Binding-site contacts:
Ligand atom N2 contacts residue ASN76 of chain 1.E at 2.9 Å (h-bond).
Ligand atom C2 contacts residue ASN76 of chain 1.E at 2.4 Å.
Ligand atom C8 contacts residue ASN76 of chain 1.E at 4.4 Å.
Ligand atom O7 contacts residue ARG28 of chain 1.A at 4.1 Å.
Ligand atom C1 contacts residue ASN76 of chain 1.E at 1.4 Å.
Ligand atom C5 contacts residue ASN76 of chain 1.E at 3.7 Å.
Ligand atom C3 contacts residue ASN76 of chain 1.E at 3.8 Å.
Ligand atom C8 contacts residue ASP75 of chain 1.E at 3.3 Å.
Ligand atom O7 contacts residue ASP75 of chain 1.E at 4.1 Å.
Ligand atom C4 contacts residue ASN76 of chain 1.E at 4.2 Å.
Ligand atom C7 contacts residue ASP75 of chain 1.E at 4.0 Å.
Ligand atom O5 contacts residue ASN76 of chain 1.E at 2.4 Å (h-bond).
Ligand atom O7 contacts residue ASN76 of chain 1.E at 3.2 Å (h-bond).
Ligand atom C7 contacts residue ASN76 of chain 1.E at 3.3 Å.

Sequence of chain 1.A:
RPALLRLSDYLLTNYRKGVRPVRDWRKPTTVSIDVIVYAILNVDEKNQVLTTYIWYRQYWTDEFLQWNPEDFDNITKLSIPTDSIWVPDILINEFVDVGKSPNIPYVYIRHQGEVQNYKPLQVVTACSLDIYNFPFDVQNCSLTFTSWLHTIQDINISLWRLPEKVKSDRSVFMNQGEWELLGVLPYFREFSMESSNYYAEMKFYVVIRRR

Sequence of chain 1.E:
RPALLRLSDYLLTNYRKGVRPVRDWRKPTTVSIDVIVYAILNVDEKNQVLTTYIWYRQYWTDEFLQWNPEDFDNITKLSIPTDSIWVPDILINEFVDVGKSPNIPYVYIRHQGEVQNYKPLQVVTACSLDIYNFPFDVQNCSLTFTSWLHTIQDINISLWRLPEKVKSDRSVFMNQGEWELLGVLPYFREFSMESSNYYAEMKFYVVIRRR

This protein binds this small molecule.
Small molecule (SMILES): CC(=O)N[C@@H]1[C@@H](O)[C@H](O)[C@@H](CO)O[C@H]1O